This protein binds this small molecule.
Small molecule (SMILES): CC(=O)N[C@@H]1[C@@H](O)[C@H](O)[C@@H](CO)O[C@H]1O

Sequence of chain 1.C:
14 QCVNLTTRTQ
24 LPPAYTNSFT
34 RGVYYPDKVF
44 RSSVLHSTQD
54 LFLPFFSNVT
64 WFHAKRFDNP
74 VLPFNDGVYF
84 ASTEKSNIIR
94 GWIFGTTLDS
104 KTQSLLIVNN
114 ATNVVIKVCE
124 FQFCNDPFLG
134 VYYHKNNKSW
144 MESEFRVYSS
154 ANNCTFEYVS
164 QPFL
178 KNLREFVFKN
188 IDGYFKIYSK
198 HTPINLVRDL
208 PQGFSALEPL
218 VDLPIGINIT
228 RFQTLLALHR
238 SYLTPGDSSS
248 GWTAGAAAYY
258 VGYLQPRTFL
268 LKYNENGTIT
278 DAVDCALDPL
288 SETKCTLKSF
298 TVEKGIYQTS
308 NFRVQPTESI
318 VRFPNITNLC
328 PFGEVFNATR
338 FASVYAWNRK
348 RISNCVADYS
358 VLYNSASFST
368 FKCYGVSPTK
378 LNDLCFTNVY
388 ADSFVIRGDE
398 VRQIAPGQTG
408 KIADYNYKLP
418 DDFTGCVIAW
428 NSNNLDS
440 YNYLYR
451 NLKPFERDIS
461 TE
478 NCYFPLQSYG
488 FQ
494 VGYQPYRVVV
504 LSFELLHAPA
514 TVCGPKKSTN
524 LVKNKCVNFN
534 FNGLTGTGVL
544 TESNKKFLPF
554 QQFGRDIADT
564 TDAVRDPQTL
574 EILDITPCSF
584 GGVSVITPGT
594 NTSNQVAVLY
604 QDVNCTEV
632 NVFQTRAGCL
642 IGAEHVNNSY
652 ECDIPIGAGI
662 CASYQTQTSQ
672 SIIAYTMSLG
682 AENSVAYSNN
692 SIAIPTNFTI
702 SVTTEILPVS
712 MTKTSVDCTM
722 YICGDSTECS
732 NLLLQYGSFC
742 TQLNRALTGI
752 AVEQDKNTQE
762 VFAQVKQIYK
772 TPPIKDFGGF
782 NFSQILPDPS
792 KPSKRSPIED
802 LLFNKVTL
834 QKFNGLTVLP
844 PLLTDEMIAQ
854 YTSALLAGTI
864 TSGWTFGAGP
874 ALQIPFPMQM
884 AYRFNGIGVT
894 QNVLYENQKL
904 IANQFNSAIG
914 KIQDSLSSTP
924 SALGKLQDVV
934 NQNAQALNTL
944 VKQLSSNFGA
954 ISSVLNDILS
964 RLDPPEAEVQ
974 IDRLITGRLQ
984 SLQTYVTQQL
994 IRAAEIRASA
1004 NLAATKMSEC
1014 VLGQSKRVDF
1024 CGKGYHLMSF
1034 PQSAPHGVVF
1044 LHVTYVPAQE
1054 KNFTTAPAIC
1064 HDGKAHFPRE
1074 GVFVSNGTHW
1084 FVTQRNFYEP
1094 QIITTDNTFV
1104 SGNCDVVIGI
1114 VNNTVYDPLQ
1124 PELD

Binding-site contacts:
Ligand atom C7 contacts residue ASN334 of chain 1.C at 3.2 Å.
Ligand atom O5 contacts residue ASN334 of chain 1.C at 2.3 Å (h-bond).
Ligand atom C5 contacts residue ASN334 of chain 1.C at 3.6 Å.
Ligand atom C8 contacts residue ASN334 of chain 1.C at 3.5 Å.
Ligand atom C7 contacts residue PHE333 of chain 1.C at 4.2 Å (hydrophobic).
Ligand atom O7 contacts residue ASN334 of chain 1.C at 4.1 Å.
Ligand atom N2 contacts residue ASN334 of chain 1.C at 2.4 Å (h-bond).
Ligand atom C1 contacts residue ASN334 of chain 1.C at 1.4 Å.
Ligand atom C4 contacts residue ASN334 of chain 1.C at 4.2 Å.
Ligand atom C8 contacts residue SER364 of chain 1.C at 4.4 Å.
Ligand atom C8 contacts residue PHE333 of chain 1.C at 3.6 Å (hydrophobic).
Ligand atom C3 contacts residue ASN334 of chain 1.C at 3.8 Å.
Ligand atom C2 contacts residue ASN334 of chain 1.C at 2.5 Å.
Ligand atom O6 contacts residue ASN334 of chain 1.C at 4.4 Å.